A protein and the small-molecule ligand that binds it are described below.
Small molecule (SMILES): CC(C)C[C@H](NC(=O)OCC(C)(C)Oc1ccc(F)cc1)C(=O)N[C@@H](C[C@@H]1CCNC1=O)[C@@H](O)S(=O)(=O)O

Binding-site contacts:
Ligand atom C24 contacts residue WGO1 of chain 1.C at 0.1 Å.
Ligand atom N15 contacts residue WGO1 of chain 1.C at 0.4 Å (h-bond).
Ligand atom C18 contacts residue WGO1 of chain 1.C at 0.2 Å.
Ligand atom F01 contacts residue WGO1 of chain 1.C at 0.1 Å.
Ligand atom C10 contacts residue WGO1 of chain 1.C at 0.1 Å.
Ligand atom O13 contacts residue WGO1 of chain 1.C at 0.2 Å (h-bond).
Ligand atom C26 contacts residue WGO1 of chain 1.C at 0.3 Å.
Ligand atom O30 contacts residue HIS167 of chain 1.A at 2.8 Å (h-bond).
Ligand atom N22 contacts residue WGO1 of chain 1.C at 0.2 Å (h-bond).
Ligand atom O32 contacts residue WGO1 of chain 1.C at 1.3 Å.
Ligand atom C12 contacts residue WGO1 of chain 1.C at 0.2 Å.
Ligand atom C02 contacts residue WGO1 of chain 1.C at 0.0 Å.
Ligand atom C07 contacts residue WGO1 of chain 1.C at 0.1 Å.
Ligand atom O32 contacts residue CYS149 of chain 1.A at 2.7 Å (h-bond).
Ligand atom C14 contacts residue WGO1 of chain 1.C at 0.3 Å.
Ligand atom C29 contacts residue WGO1 of chain 1.C at 0.1 Å.
Ligand atom C05 contacts residue WGO1 of chain 1.C at 0.1 Å.
Ligand atom C19 contacts residue WGO1 of chain 1.C at 0.2 Å.
Ligand atom C20 contacts residue WGO1 of chain 1.C at 0.1 Å.
Ligand atom C11 contacts residue WGO1 of chain 1.C at 0.1 Å.
Ligand atom C25 contacts residue WGO1 of chain 1.C at 0.1 Å.
Ligand atom O33 contacts residue WGO1 of chain 1.C at 0.9 Å (h-bond).
Ligand atom C23 contacts residue CYS149 of chain 1.A at 2.8 Å (hydrophobic).
Ligand atom N27 contacts residue WGO1 of chain 1.C at 0.2 Å (h-bond).
Ligand atom N22 contacts residue HIS168 of chain 1.A at 3.0 Å (h-bond).
Ligand atom C04 contacts residue WGO1 of chain 1.C at 0.1 Å.
Ligand atom O08 contacts residue WGO1 of chain 1.C at 0.1 Å (h-bond).
Ligand atom C21 contacts residue WGO1 of chain 1.C at 0.4 Å.
Ligand atom C31 contacts residue WGO1 of chain 1.C at 0.2 Å.
Ligand atom C16 contacts residue WGO1 of chain 1.C at 0.3 Å.
Ligand atom C23 contacts residue WGO1 of chain 1.C at 0.2 Å.
Ligand atom C06 contacts residue WGO1 of chain 1.C at 0.1 Å.
Ligand atom C09 contacts residue WGO1 of chain 1.C at 0.1 Å.
Ligand atom C17 contacts residue WGO1 of chain 1.C at 0.3 Å.
Ligand atom C31 contacts residue CYS149 of chain 1.A at 1.8 Å (hydrophobic).
Ligand atom C03 contacts residue WGO1 of chain 1.C at 0.0 Å.
Ligand atom O30 contacts residue WGO1 of chain 1.C at 0.5 Å (h-bond).
Ligand atom C28 contacts residue WGO1 of chain 1.C at 0.1 Å.
Ligand atom N15 contacts residue GLN193 of chain 1.A at 2.8 Å (h-bond).
Ligand atom O34 contacts residue WGO1 of chain 1.C at 0.5 Å (h-bond).

Sequence of chain 1.A:
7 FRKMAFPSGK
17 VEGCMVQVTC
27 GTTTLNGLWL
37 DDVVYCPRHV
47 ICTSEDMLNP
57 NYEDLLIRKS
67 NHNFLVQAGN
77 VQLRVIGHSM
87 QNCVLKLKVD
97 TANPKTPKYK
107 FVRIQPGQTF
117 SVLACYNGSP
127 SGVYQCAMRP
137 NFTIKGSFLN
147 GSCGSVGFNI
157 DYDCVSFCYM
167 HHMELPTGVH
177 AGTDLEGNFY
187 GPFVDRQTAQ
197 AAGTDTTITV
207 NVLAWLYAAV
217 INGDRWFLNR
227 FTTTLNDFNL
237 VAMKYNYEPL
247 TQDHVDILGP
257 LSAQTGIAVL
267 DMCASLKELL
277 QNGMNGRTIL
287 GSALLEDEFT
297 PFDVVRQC